This small molecule binds to this protein.
Small molecule (SMILES): CC(C)=CCC/C(C)=C/CCC(C)=CCCC(C)=CCS[P](=O)(O)OP(=O)(O)O

Binding-site contacts:
Ligand atom C4 contacts residue ISY1 of chain 2.C at 3.5 Å.
Ligand atom O1B contacts residue MG1 of chain 2.E at 1.9 Å.
Ligand atom PB contacts residue ARG45 of chain 2.A at 3.6 Å.
Ligand atom C20 contacts residue LEU100 of chain 2.A at 3.3 Å (hydrophobic).
Ligand atom O1B contacts residue ASP41 of chain 2.A at 2.6 Å (salt-bridge).
Ligand atom C3 contacts residue ISY1 of chain 2.C at 3.6 Å.
Ligand atom C18 contacts residue ALA104 of chain 2.A at 3.5 Å (hydrophobic).
Ligand atom O2B contacts residue ARG44 of chain 2.A at 3.0 Å (salt-bridge).
Ligand atom O1B contacts residue ARG45 of chain 2.A at 2.8 Å (salt-bridge).
Ligand atom S1 contacts residue ASN43 of chain 2.A at 3.4 Å (h-bond).
Ligand atom O3A contacts residue ARG44 of chain 2.A at 3.0 Å (salt-bridge).
Ligand atom O3A contacts residue ASN43 of chain 2.A at 3.3 Å (h-bond).
Ligand atom O1A contacts residue MG1 of chain 2.E at 2.2 Å.
Ligand atom C5 contacts residue ALA84 of chain 2.A at 3.0 Å (hydrophobic).
Ligand atom C6 contacts residue ASN43 of chain 2.A at 3.7 Å.
Ligand atom S1 contacts residue MET40 of chain 2.A at 3.4 Å (h-bond).
Ligand atom S1 contacts residue ASP41 of chain 2.A at 3.7 Å.
Ligand atom PA contacts residue MG1 of chain 2.E at 3.4 Å.
Ligand atom O1A contacts residue ASP41 of chain 2.A at 3.3 Å (salt-bridge).
Ligand atom PB contacts residue MG1 of chain 2.E at 3.3 Å.
Ligand atom C2 contacts residue ISY1 of chain 2.C at 3.6 Å.
Ligand atom O1B contacts residue GLY42 of chain 2.A at 3.6 Å.
Ligand atom O3B contacts residue ARG44 of chain 2.A at 3.5 Å (salt-bridge).
Ligand atom C14 contacts residue LEU65 of chain 2.A at 3.4 Å (hydrophobic).
Ligand atom O2A contacts residue HIS58 of chain 2.A at 3.3 Å.
Ligand atom C2 contacts residue MET40 of chain 2.A at 2.9 Å (hydrophobic).
Ligand atom C1 contacts residue MET40 of chain 2.A at 3.3 Å (hydrophobic).
Ligand atom PA contacts residue ARG92 of chain 2.A at 3.7 Å.
Ligand atom O1A contacts residue ISY1 of chain 2.C at 3.1 Å (h-bond).
Ligand atom C19 contacts residue ALA104 of chain 2.A at 3.4 Å (hydrophobic).
Ligand atom C10 contacts residue GLY61 of chain 2.A at 3.5 Å.
Ligand atom O3B contacts residue GLY42 of chain 2.A at 3.1 Å.
Ligand atom O3B contacts residue ARG45 of chain 2.A at 2.6 Å (salt-bridge).
Ligand atom O2A contacts residue ARG92 of chain 2.A at 2.7 Å (salt-bridge).
Ligand atom O1A contacts residue ARG92 of chain 2.A at 2.9 Å (salt-bridge).
Ligand atom O2A contacts residue ARG44 of chain 2.A at 3.4 Å (salt-bridge).
Ligand atom C19 contacts residue PHE161 of chain 2.A at 3.1 Å (hydrophobic).
Ligand atom C10 contacts residue PHE62 of chain 2.A at 3.6 Å (hydrophobic).
Ligand atom S1 contacts residue GLY42 of chain 2.A at 3.4 Å (h-bond).
Ligand atom C7 contacts residue ASN43 of chain 2.A at 3.6 Å.

Sequence of chain 2.A:
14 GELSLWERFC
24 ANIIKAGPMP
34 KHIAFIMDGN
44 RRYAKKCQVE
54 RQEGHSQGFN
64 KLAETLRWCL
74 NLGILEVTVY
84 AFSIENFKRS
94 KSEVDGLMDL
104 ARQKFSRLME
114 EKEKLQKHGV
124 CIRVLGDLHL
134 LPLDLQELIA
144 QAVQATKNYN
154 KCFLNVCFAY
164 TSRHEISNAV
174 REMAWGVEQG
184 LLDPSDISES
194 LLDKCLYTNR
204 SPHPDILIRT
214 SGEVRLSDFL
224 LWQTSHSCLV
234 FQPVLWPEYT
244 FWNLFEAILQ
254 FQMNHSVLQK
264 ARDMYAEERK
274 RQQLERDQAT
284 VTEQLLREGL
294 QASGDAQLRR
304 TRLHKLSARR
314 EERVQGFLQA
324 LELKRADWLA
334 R

Sequence of chain 2.B:
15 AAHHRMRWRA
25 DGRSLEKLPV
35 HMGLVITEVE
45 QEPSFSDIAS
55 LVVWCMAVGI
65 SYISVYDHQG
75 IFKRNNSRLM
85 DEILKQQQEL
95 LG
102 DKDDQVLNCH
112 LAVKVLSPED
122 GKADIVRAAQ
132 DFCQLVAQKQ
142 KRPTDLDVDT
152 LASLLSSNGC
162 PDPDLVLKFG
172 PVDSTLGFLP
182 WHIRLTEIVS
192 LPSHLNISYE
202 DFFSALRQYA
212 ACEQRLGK